This protein binds this small molecule.
Small molecule (SMILES): CC(=O)N[C@@H]1[C@@H](O)[C@H](O)[C@@H](CO)O[C@H]1O

Sequence of chain 1.F:
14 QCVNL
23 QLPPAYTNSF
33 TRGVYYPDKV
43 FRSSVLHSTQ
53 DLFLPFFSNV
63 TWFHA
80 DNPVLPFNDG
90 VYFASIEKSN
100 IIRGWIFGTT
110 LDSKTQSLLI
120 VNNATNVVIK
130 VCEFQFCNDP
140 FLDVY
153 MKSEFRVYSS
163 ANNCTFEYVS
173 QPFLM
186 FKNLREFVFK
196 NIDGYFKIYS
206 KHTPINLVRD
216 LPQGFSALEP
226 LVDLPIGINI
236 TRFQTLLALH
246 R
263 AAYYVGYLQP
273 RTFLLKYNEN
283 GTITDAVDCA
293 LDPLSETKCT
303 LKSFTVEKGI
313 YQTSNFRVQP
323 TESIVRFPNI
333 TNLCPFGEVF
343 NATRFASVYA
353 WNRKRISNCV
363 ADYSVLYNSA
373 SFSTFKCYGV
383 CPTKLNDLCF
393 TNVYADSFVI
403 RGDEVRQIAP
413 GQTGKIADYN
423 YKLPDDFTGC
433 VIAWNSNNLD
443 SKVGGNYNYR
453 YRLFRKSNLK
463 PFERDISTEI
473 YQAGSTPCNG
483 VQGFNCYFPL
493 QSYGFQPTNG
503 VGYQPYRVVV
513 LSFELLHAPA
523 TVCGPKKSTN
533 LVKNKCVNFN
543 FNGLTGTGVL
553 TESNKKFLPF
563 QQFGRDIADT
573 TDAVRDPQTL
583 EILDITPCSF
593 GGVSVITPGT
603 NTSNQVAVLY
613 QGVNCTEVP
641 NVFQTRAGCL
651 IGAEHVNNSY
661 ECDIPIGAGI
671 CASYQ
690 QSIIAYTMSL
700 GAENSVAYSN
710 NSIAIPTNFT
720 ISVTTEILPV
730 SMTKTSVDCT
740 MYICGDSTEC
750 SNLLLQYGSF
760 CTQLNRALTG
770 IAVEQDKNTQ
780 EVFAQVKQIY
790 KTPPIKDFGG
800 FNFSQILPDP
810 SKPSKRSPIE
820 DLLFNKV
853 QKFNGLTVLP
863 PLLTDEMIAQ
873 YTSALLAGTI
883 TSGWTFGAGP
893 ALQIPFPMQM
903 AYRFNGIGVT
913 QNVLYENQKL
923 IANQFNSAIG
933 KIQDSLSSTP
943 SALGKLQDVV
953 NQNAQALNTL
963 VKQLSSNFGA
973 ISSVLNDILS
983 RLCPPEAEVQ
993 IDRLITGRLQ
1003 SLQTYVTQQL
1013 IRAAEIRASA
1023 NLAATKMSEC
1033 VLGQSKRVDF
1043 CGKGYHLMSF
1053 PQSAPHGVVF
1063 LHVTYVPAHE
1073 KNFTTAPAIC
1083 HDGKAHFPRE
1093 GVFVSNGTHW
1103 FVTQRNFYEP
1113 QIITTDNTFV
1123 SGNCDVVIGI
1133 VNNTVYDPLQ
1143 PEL

Binding-site contacts:
Ligand atom N2 contacts residue ASN709 of chain 1.F at 2.9 Å (h-bond).
Ligand atom C5 contacts residue ASN709 of chain 1.F at 3.7 Å.
Ligand atom O5 contacts residue ASN709 of chain 1.F at 2.4 Å (h-bond).
Ligand atom C1 contacts residue ASN709 of chain 1.F at 1.5 Å.
Ligand atom O7 contacts residue ASN709 of chain 1.F at 2.8 Å (h-bond).
Ligand atom C8 contacts residue ILE1130 of chain 1.F at 4.1 Å (hydrophobic).
Ligand atom C4 contacts residue ASN709 of chain 1.F at 4.3 Å.
Ligand atom C3 contacts residue ASN709 of chain 1.F at 3.8 Å.
Ligand atom C8 contacts residue ASN709 of chain 1.F at 4.2 Å.
Ligand atom C2 contacts residue ASN709 of chain 1.F at 2.5 Å.
Ligand atom C8 contacts residue GLY1131 of chain 1.F at 3.5 Å.
Ligand atom C7 contacts residue ASN709 of chain 1.F at 3.1 Å.